Sequence of chain 1.B:
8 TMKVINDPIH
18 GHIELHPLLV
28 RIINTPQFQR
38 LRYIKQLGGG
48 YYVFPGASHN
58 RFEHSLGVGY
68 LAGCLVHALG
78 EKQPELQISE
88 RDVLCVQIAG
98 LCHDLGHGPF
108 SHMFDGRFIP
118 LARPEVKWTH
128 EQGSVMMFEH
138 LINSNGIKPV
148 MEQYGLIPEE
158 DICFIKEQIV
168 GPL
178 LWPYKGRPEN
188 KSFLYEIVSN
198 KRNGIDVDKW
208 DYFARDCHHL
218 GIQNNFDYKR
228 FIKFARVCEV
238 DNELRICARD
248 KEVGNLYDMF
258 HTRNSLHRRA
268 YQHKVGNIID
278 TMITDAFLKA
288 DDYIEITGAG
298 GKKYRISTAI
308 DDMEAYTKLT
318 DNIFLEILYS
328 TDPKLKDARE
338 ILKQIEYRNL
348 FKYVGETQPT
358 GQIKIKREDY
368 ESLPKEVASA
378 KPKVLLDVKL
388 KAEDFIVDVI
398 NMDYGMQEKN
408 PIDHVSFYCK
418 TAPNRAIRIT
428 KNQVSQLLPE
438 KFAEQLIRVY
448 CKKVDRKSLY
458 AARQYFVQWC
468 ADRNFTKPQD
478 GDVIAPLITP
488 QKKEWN

Sequence of chain 2.A:
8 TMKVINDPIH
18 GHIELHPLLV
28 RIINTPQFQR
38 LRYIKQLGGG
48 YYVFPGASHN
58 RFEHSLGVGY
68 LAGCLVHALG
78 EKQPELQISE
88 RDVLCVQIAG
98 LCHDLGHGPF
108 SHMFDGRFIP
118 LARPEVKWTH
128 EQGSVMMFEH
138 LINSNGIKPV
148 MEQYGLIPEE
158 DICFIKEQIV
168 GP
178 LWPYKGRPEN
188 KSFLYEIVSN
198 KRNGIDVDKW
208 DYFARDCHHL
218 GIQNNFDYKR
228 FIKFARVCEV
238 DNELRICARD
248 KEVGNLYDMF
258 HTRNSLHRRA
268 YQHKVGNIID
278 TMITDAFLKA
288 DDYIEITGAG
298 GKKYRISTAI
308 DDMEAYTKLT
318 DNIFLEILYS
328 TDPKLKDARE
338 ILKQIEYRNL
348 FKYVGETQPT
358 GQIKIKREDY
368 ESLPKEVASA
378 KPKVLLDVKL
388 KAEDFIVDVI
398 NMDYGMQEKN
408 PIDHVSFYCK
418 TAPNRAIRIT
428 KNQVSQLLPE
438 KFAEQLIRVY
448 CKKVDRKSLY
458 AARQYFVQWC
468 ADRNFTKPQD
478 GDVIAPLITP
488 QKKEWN

Sequence of chain 1.A:
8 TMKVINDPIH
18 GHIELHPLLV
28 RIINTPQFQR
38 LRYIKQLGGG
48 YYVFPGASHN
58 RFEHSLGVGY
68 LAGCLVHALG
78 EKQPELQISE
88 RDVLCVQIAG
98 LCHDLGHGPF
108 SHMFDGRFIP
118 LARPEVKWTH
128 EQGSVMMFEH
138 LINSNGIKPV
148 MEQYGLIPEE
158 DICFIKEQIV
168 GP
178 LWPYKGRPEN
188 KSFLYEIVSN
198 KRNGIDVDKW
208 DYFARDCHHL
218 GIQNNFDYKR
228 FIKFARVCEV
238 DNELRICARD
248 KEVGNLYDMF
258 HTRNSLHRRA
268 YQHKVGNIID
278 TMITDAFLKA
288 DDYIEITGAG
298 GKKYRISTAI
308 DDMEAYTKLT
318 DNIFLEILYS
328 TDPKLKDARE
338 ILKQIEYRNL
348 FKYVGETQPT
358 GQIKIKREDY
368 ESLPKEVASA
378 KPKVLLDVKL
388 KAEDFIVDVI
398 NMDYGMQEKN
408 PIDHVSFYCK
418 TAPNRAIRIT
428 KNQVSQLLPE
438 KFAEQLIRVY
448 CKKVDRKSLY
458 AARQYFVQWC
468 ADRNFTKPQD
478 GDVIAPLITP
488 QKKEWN

The small molecule below binds the protein below.
Small molecule (SMILES): Nc1ncnc2c1ncn2[C@H]1C[C@H](O)[C@@H](CO[P](=O)(O)N[P](=O)(O)OP(=O)(O)O)O1

Binding-site contacts:
Ligand atom C4 contacts residue ARG227 of chain 2.A at 3.2 Å.
Ligand atom O2A contacts residue HIS270 of chain 1.B at 2.5 Å (h-bond).
Ligand atom C4' contacts residue CZF1 of chain 1.H at 3.6 Å.
Ligand atom C5 contacts residue ARG227 of chain 2.A at 3.5 Å.
Ligand atom O1A contacts residue LYS248 of chain 2.A at 2.8 Å (salt-bridge).
Ligand atom N3A contacts residue LYS248 of chain 2.A at 3.5 Å (salt-bridge).
Ligand atom C5' contacts residue VAL11 of chain 1.A at 3.2 Å (hydrophobic).
Ligand atom O1A contacts residue ARG227 of chain 2.A at 2.8 Å (salt-bridge).
Ligand atom N3 contacts residue ARG227 of chain 2.A at 3.6 Å.
Ligand atom O3B contacts residue LYS271 of chain 1.B at 3.5 Å (salt-bridge).
Ligand atom O3' contacts residue VAL50 of chain 1.B at 2.8 Å (h-bond).
Ligand atom C3' contacts residue VAL50 of chain 1.B at 3.4 Å (hydrophobic).
Ligand atom N6 contacts residue ARG266 of chain 1.B at 3.4 Å.
Ligand atom O1B contacts residue MG1 of chain 1.F at 2.0 Å.
Ligand atom PG contacts residue MG1 of chain 1.F at 3.3 Å.
Ligand atom O2G contacts residue MG1 of chain 1.F at 2.1 Å.
Ligand atom N3 contacts residue ASN13 of chain 1.A at 3.2 Å (h-bond).
Ligand atom C1' contacts residue PHE51 of chain 1.B at 3.5 Å (hydrophobic).
Ligand atom O3G contacts residue ARG246 of chain 2.A at 3.0 Å (salt-bridge).
Ligand atom C2' contacts residue PHE51 of chain 1.B at 3.4 Å (hydrophobic).
Ligand atom O2B contacts residue HIS270 of chain 1.B at 3.0 Å.
Ligand atom N9 contacts residue ARG227 of chain 2.A at 3.3 Å (salt-bridge).
Ligand atom C3' contacts residue CZF1 of chain 1.H at 3.5 Å.
Ligand atom O3B contacts residue MG1 of chain 1.F at 3.5 Å.
Ligand atom C8 contacts residue ARG227 of chain 2.A at 3.5 Å.
Ligand atom O2G contacts residue LYS417 of chain 2.A at 2.8 Å (salt-bridge).
Ligand atom O3' contacts residue ASN13 of chain 1.A at 3.1 Å (h-bond).
Ligand atom O1B contacts residue CZF1 of chain 1.H at 2.7 Å (h-bond).
Ligand atom N6 contacts residue ASN252 of chain 2.A at 2.9 Å (h-bond).
Ligand atom O4' contacts residue ARG227 of chain 2.A at 3.0 Å (salt-bridge).
Ligand atom N9 contacts residue PHE51 of chain 1.B at 3.5 Å.
Ligand atom N7 contacts residue ARG227 of chain 2.A at 3.5 Å (salt-bridge).
Ligand atom O2B contacts residue LYS271 of chain 1.B at 2.7 Å (salt-bridge).
Ligand atom O2G contacts residue CZF1 of chain 1.H at 2.8 Å (h-bond).
Ligand atom O3G contacts residue LYS417 of chain 2.A at 3.4 Å.
Ligand atom PB contacts residue MG1 of chain 1.F at 3.3 Å.
Ligand atom N3A contacts residue CZF1 of chain 1.H at 3.5 Å (h-bond).
Ligand atom O1G contacts residue LYS248 of chain 2.A at 3.3 Å (salt-bridge).
Ligand atom O1G contacts residue ARG246 of chain 2.A at 3.1 Å (salt-bridge).
Ligand atom C5' contacts residue CZF1 of chain 1.H at 3.3 Å.